Binding-site contacts:
Ligand atom N2 contacts residue ASN45 of chain 1.A at 2.9 Å (h-bond).
Ligand atom O6 contacts residue GLU49 of chain 1.A at 3.7 Å.
Ligand atom O7 contacts residue ASN45 of chain 1.A at 3.7 Å.
Ligand atom C5 contacts residue ASN50 of chain 1.A at 4.1 Å.
Ligand atom C4 contacts residue ASN45 of chain 1.A at 4.2 Å.
Ligand atom C8 contacts residue ARG326 of chain 1.A at 3.9 Å.
Ligand atom O6 contacts residue ASN50 of chain 1.A at 3.5 Å (h-bond).
Ligand atom C8 contacts residue ASP324 of chain 1.A at 4.4 Å.
Ligand atom C1 contacts residue ASN45 of chain 1.A at 1.4 Å.
Ligand atom C2 contacts residue ASN45 of chain 1.A at 2.4 Å.
Ligand atom C1 contacts residue ASN50 of chain 1.A at 3.8 Å.
Ligand atom C7 contacts residue ASN45 of chain 1.A at 3.5 Å.
Ligand atom C3 contacts residue ASN45 of chain 1.A at 3.8 Å.
Ligand atom C6 contacts residue THR47 of chain 1.A at 4.1 Å.
Ligand atom O5 contacts residue ASN50 of chain 1.A at 3.1 Å (h-bond).
Ligand atom O6 contacts residue ARG53 of chain 1.A at 4.0 Å.
Ligand atom C6 contacts residue ASN50 of chain 1.A at 3.7 Å.
Ligand atom O6 contacts residue THR47 of chain 1.A at 2.8 Å (h-bond).
Ligand atom C5 contacts residue ASN45 of chain 1.A at 3.6 Å.
Ligand atom C6 contacts residue ARG53 of chain 1.A at 3.7 Å.
Ligand atom O5 contacts residue THR47 of chain 1.A at 4.2 Å.
Ligand atom O5 contacts residue ASN45 of chain 1.A at 2.3 Å (h-bond).

This small molecule binds to this protein.
Small molecule (SMILES): CC(=O)N[C@H]1[C@H](O[C@H]2[C@H](O)[C@@H](NC(C)=O)CO[C@@H]2CO)O[C@H](CO)[C@@H](O)[C@@H]1O

Sequence of chain 1.A:
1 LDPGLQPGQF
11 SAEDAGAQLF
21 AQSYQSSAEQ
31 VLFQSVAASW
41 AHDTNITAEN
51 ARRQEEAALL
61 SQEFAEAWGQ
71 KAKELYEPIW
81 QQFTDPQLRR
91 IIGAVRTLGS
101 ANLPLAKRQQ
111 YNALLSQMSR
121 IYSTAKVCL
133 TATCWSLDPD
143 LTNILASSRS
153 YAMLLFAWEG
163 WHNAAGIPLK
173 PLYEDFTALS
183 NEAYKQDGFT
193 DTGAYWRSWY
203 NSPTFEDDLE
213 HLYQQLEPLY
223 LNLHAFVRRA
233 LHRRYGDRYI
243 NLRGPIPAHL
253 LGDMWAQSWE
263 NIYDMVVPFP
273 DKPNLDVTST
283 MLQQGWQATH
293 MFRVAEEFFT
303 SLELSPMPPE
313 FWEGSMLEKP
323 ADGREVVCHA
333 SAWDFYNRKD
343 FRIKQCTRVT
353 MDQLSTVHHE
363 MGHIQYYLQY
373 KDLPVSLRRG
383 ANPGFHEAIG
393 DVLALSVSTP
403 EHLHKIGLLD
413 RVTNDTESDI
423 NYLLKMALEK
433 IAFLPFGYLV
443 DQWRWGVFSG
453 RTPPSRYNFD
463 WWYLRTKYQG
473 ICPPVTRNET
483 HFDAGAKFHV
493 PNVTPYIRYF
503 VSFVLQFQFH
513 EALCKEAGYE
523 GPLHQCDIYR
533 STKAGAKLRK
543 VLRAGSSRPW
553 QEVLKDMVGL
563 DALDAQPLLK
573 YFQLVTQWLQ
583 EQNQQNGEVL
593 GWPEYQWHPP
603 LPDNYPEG